Sequence of chain 1.A:
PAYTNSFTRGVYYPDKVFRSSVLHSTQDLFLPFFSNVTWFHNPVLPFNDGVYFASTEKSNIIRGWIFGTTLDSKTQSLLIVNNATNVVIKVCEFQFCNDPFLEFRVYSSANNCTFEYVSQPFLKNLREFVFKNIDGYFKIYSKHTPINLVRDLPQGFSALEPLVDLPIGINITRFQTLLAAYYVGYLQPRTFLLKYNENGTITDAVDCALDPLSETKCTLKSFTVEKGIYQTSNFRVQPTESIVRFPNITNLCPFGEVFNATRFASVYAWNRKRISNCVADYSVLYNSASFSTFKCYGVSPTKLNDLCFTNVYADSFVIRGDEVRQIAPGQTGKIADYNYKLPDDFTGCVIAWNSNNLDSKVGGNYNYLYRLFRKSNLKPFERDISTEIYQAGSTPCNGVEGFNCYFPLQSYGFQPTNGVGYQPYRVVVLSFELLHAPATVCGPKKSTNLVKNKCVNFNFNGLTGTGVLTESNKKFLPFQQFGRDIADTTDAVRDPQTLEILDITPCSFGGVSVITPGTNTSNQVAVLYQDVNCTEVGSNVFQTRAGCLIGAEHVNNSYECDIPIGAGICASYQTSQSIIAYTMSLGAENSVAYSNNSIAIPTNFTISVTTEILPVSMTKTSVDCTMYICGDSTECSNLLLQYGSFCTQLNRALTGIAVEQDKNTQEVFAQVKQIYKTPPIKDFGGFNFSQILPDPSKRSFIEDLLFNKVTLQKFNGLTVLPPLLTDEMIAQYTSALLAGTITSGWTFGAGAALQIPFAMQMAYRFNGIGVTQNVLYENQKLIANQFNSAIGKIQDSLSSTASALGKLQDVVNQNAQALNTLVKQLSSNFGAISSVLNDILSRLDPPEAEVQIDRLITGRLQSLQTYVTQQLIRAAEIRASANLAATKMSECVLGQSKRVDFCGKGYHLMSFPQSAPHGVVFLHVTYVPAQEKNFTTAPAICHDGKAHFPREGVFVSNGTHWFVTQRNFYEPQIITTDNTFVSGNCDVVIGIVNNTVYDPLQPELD

This small molecule binds to this protein.
Small molecule (SMILES): CC(=O)N[C@@H]1[C@@H](O)[C@H](O)[C@@H](CO)O[C@H]1O

Binding-site contacts:
Ligand atom N2 contacts residue ASN657 of chain 1.A at 2.9 Å (h-bond).
Ligand atom C2 contacts residue ASN657 of chain 1.A at 2.5 Å.
Ligand atom C7 contacts residue ASN657 of chain 1.A at 3.4 Å.
Ligand atom O5 contacts residue ASN657 of chain 1.A at 2.4 Å (h-bond).
Ligand atom C1 contacts residue ASN657 of chain 1.A at 1.4 Å.
Ligand atom O7 contacts residue ASN657 of chain 1.A at 3.6 Å (h-bond).
Ligand atom C4 contacts residue ASN657 of chain 1.A at 4.2 Å.
Ligand atom C3 contacts residue ASN657 of chain 1.A at 3.8 Å.
Ligand atom C5 contacts residue ASN657 of chain 1.A at 3.7 Å.